Sequence of chain 1.C:
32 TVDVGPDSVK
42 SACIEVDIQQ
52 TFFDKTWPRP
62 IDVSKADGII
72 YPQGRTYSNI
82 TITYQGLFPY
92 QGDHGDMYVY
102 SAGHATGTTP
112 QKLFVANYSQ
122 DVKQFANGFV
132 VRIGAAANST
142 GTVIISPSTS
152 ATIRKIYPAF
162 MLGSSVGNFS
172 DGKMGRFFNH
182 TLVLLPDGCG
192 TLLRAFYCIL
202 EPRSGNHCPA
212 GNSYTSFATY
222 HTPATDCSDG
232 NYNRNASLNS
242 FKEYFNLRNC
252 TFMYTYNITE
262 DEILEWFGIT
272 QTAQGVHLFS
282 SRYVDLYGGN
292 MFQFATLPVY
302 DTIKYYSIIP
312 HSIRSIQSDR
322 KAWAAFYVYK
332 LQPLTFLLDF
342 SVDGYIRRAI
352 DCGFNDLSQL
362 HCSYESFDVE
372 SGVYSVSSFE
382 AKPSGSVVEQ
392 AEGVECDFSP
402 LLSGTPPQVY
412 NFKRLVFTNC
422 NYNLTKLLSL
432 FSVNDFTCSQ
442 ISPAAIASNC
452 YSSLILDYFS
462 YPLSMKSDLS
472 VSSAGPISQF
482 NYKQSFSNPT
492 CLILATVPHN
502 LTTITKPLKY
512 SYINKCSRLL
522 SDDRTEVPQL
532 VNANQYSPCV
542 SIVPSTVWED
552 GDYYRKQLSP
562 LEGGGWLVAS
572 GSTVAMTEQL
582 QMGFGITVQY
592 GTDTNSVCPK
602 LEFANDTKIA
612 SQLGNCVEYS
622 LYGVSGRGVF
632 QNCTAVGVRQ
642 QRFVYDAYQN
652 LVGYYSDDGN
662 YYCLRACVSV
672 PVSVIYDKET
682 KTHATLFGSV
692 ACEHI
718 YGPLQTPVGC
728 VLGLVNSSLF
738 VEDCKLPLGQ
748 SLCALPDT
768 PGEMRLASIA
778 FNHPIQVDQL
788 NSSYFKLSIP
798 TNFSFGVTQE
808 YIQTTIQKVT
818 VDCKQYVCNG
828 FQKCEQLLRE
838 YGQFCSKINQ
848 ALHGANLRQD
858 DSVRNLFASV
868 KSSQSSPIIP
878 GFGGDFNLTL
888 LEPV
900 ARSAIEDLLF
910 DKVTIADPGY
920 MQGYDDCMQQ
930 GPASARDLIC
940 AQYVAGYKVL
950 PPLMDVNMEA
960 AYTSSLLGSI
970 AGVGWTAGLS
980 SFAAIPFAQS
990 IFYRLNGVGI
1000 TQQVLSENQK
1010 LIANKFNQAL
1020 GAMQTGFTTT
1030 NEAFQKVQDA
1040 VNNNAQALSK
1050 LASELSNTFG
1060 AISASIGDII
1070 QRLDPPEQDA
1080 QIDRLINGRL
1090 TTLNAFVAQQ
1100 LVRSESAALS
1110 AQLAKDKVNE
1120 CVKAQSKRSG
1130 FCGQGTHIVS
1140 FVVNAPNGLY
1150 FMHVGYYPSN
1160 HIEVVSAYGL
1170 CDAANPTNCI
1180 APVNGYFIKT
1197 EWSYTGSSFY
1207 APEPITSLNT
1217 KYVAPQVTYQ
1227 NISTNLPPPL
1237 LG

This small molecule binds to this protein.
Small molecule (SMILES): CC(=O)N[C@@H]1[C@@H](O)[C@H](O)[C@@H](CO)O[C@H]1O

Binding-site contacts:
Ligand atom C6 contacts residue ASN606 of chain 1.C at 4.5 Å.
Ligand atom C7 contacts residue ASN606 of chain 1.C at 3.4 Å.
Ligand atom C4 contacts residue ASN606 of chain 1.C at 4.3 Å.
Ligand atom C3 contacts residue ASN606 of chain 1.C at 3.8 Å.
Ligand atom N2 contacts residue ASN606 of chain 1.C at 2.8 Å (h-bond).
Ligand atom C8 contacts residue ASN606 of chain 1.C at 4.4 Å.
Ligand atom O7 contacts residue ASN606 of chain 1.C at 3.8 Å.
Ligand atom C1 contacts residue ASN606 of chain 1.C at 1.5 Å.
Ligand atom O5 contacts residue ASN606 of chain 1.C at 2.5 Å (h-bond).
Ligand atom C2 contacts residue ASN606 of chain 1.C at 2.5 Å.
Ligand atom C5 contacts residue ASN606 of chain 1.C at 3.8 Å.